Sequence of chain 1.B:
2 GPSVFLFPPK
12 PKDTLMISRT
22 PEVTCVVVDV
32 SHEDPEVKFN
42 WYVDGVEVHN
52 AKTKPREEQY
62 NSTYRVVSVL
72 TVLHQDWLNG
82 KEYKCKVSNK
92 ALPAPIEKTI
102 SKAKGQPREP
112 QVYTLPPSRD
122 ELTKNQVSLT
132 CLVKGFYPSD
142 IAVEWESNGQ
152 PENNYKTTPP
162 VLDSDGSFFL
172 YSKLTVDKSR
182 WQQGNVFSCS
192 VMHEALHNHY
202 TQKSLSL

Binding-site contacts:
Ligand atom O6 contacts residue PHE8 of chain 1.B at 3.8 Å.
Ligand atom C2 contacts residue ASP30 of chain 1.B at 4.0 Å.
Ligand atom C6 contacts residue PHE8 of chain 1.B at 3.9 Å (hydrophobic).
Ligand atom C1 contacts residue THR64 of chain 1.B at 3.6 Å.
Ligand atom O7 contacts residue ASP30 of chain 1.B at 4.0 Å.
Ligand atom C2 contacts residue ASN62 of chain 1.B at 2.1 Å.
Ligand atom O5 contacts residue GLN60 of chain 1.B at 3.7 Å.
Ligand atom O7 contacts residue LYS99 of chain 1.B at 3.9 Å.
Ligand atom C1 contacts residue PHE8 of chain 1.B at 4.0 Å (hydrophobic).
Ligand atom C6 contacts residue PHE6 of chain 1.B at 3.8 Å (hydrophobic).
Ligand atom C3 contacts residue ASN62 of chain 1.B at 3.5 Å.
Ligand atom C7 contacts residue ASP30 of chain 1.B at 4.0 Å.
Ligand atom O5 contacts residue VAL29 of chain 1.B at 3.9 Å.
Ligand atom C1 contacts residue PHE6 of chain 1.B at 3.9 Å (hydrophobic).
Ligand atom O4 contacts residue VAL29 of chain 1.B at 3.9 Å.
Ligand atom C3 contacts residue LYS11 of chain 1.B at 3.5 Å.
Ligand atom C1 contacts residue GLN60 of chain 1.B at 4.0 Å.
Ligand atom N2 contacts residue ASN62 of chain 1.B at 2.5 Å (h-bond).
Ligand atom C6 contacts residue PHE8 of chain 1.B at 3.9 Å (hydrophobic).
Ligand atom C5 contacts residue PHE8 of chain 1.B at 3.9 Å (hydrophobic).
Ligand atom N2 contacts residue ASP30 of chain 1.B at 3.2 Å (salt-bridge).
Ligand atom C3 contacts residue PHE6 of chain 1.B at 3.9 Å (hydrophobic).
Ligand atom O6 contacts residue PHE6 of chain 1.B at 3.8 Å.
Ligand atom C4 contacts residue PHE6 of chain 1.B at 3.8 Å (hydrophobic).
Ligand atom C5 contacts residue ASN62 of chain 1.B at 3.8 Å.
Ligand atom C6 contacts residue GLN60 of chain 1.B at 4.0 Å.
Ligand atom O5 contacts residue ASN62 of chain 1.B at 2.5 Å (h-bond).
Ligand atom O5 contacts residue PHE6 of chain 1.B at 3.6 Å.
Ligand atom O3 contacts residue LYS11 of chain 1.B at 2.8 Å (salt-bridge).
Ligand atom O7 contacts residue VAL29 of chain 1.B at 3.8 Å.
Ligand atom C8 contacts residue ASN62 of chain 1.B at 3.0 Å.
Ligand atom O7 contacts residue ASN62 of chain 1.B at 3.9 Å.
Ligand atom C7 contacts residue ASN62 of chain 1.B at 3.0 Å.
Ligand atom C1 contacts residue ASN62 of chain 1.B at 1.4 Å.
Ligand atom C3 contacts residue ASP30 of chain 1.B at 3.6 Å.
Ligand atom C4 contacts residue LYS11 of chain 1.B at 3.4 Å.
Ligand atom O7 contacts residue ARG66 of chain 1.B at 3.1 Å (salt-bridge).
Ligand atom O4 contacts residue LYS11 of chain 1.B at 2.5 Å (salt-bridge).
Ligand atom O3 contacts residue ASP30 of chain 1.B at 3.4 Å (salt-bridge).
Ligand atom C2 contacts residue PHE6 of chain 1.B at 3.6 Å (hydrophobic).

A small-molecule ligand and the protein it binds are described below.
Small molecule (SMILES): CC(=O)N[C@H]1[C@H](O[C@H]2[C@H](O)[C@@H](NC(C)=O)CO[C@@H]2CO[C@@H]2O[C@@H](C)[C@@H](O)[C@@H](O)[C@@H]2O)O[C@H](CO)[C@@H](O[C@@H]2O[C@H](CO[C@H]3O[C@H](CO)[C@@H](O)[C@H](O)[C@@H]3O[C@@H]3O[C@H](CO)[C@@H](O)[C@H](O)[C@H]3NC(C)=O)[C@@H](O)[C@H](O[C@H]3O[C@H](CO)[C@@H](O)[C@H](O)[C@@H]3O[C@@H]3O[C@H](CO)[C@@H](O)[C@H](O)[C@H]3NC(C)=O)[C@@H]2O)[C@@H]1O